This protein binds this small molecule.
Small molecule (SMILES): CCCOCCOCCOCCCNc1c(N)c(=O)c1=O

Sequence of chain 1.B:
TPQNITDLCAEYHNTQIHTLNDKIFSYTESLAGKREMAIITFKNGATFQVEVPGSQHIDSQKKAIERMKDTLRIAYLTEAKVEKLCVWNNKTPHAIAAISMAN

Binding-site contacts:
Ligand atom O7 contacts residue TYR12 of chain 1.A at 3.8 Å.
Ligand atom O7 contacts residue GLY33 of chain 1.B at 4.1 Å.
Ligand atom C9 contacts residue GLY33 of chain 1.B at 4.3 Å.
Ligand atom O4 contacts residue TYR12 of chain 1.A at 4.1 Å.
Ligand atom C6 contacts residue TYR12 of chain 1.A at 4.2 Å (hydrophobic).
Ligand atom C11 contacts residue LYS34 of chain 1.B at 3.9 Å.
Ligand atom C9 contacts residue GLU11 of chain 1.A at 3.6 Å.
Ligand atom C9 contacts residue TYR12 of chain 1.A at 3.7 Å (hydrophobic).
Ligand atom C9 contacts residue ARG35 of chain 1.B at 3.8 Å.
Ligand atom C8 contacts residue GLU11 of chain 1.A at 3.9 Å.
Ligand atom C9 contacts residue LYS34 of chain 1.B at 4.4 Å.
Ligand atom C6 contacts residue GLU11 of chain 1.A at 4.5 Å.
Ligand atom C3 contacts residue HIS13 of chain 1.A at 3.7 Å.
Ligand atom C5 contacts residue TYR12 of chain 1.A at 3.8 Å (hydrophobic).
Ligand atom O4 contacts residue GLU11 of chain 1.A at 4.4 Å.
Ligand atom C5 contacts residue GLU11 of chain 1.A at 3.4 Å.
Ligand atom C8 contacts residue TYR12 of chain 1.A at 3.7 Å (hydrophobic).
Ligand atom O4 contacts residue FNG1 of chain 1.F at 3.2 Å (h-bond).
Ligand atom C3 contacts residue FNG1 of chain 1.F at 3.0 Å.
Ligand atom C13 contacts residue LYS34 of chain 1.B at 4.0 Å.
Ligand atom O10 contacts residue LYS34 of chain 1.B at 3.8 Å.
Ligand atom C1 contacts residue FNG1 of chain 1.F at 1.5 Å.
Ligand atom C2 contacts residue FNG1 of chain 1.F at 2.3 Å.
Ligand atom C12 contacts residue LYS34 of chain 1.B at 4.0 Å.
Ligand atom C11 contacts residue ARG35 of chain 1.B at 4.0 Å.

Sequence of chain 1.A:
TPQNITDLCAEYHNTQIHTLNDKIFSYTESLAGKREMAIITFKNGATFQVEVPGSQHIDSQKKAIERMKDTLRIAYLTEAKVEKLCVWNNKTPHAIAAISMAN